A protein and the small-molecule ligand that binds it are described below.
Small molecule (SMILES): COc1ccc(C[C@H](NC(=O)[C@H](C)NC(=O)CN2CCOCC2)C(=O)N[C@@H](Cc2ccccc2)[C@@H](O)[C@H](C)CO)cc1

Binding-site contacts:
Ligand atom C38 contacts residue SER118 of chain 1.H at 3.7 Å.
Ligand atom C8 contacts residue THR1 of chain 1.N at 2.3 Å.
Ligand atom C12 contacts residue THR1 of chain 1.N at 2.5 Å.
Ligand atom C24 contacts residue THR21 of chain 1.N at 3.7 Å.
Ligand atom C5 contacts residue THR20 of chain 1.N at 3.2 Å.
Ligand atom C11 contacts residue SER168 of chain 1.N at 3.0 Å.
Ligand atom O37 contacts residue THR21 of chain 1.N at 3.7 Å.
Ligand atom C1 contacts residue ARG45 of chain 1.N at 3.2 Å.
Ligand atom C46 contacts residue THR94 of chain 1.N at 3.7 Å.
Ligand atom C4 contacts residue THR20 of chain 1.N at 3.2 Å.
Ligand atom N28 contacts residue THR22 of chain 1.N at 3.6 Å.
Ligand atom C7 contacts residue GLY47 of chain 1.N at 3.6 Å.
Ligand atom O49 contacts residue THR20 of chain 1.N at 3.5 Å.
Ligand atom N22 contacts residue GLY47 of chain 1.N at 2.7 Å (h-bond).
Ligand atom C24 contacts residue GLY47 of chain 1.N at 3.3 Å.
Ligand atom C9 contacts residue THR1 of chain 1.N at 1.4 Å.
Ligand atom C8 contacts residue GLY47 of chain 1.N at 3.6 Å.
Ligand atom N22 contacts residue THR1 of chain 1.N at 3.6 Å (h-bond).
Ligand atom C27 contacts residue THR21 of chain 1.N at 3.7 Å.
Ligand atom O39 contacts residue ALA49 of chain 1.N at 3.2 Å (h-bond).
Ligand atom C11 contacts residue ARG19 of chain 1.N at 2.9 Å.
Ligand atom C7 contacts residue THR1 of chain 1.N at 2.6 Å.
Ligand atom O49 contacts residue THR21 of chain 1.N at 2.9 Å (h-bond).
Ligand atom C23 contacts residue GLY47 of chain 1.N at 3.5 Å.
Ligand atom O21 contacts residue THR1 of chain 1.N at 2.3 Å (h-bond).
Ligand atom O13 contacts residue THR1 of chain 1.N at 3.2 Å (h-bond).
Ligand atom C1 contacts residue LYS33 of chain 1.N at 3.5 Å.
Ligand atom C42 contacts residue GLY47 of chain 1.N at 3.3 Å.
Ligand atom O21 contacts residue GLY47 of chain 1.N at 3.0 Å (h-bond).
Ligand atom C11 contacts residue THR1 of chain 1.N at 2.5 Å.
Ligand atom C12 contacts residue THR21 of chain 1.N at 3.4 Å.
Ligand atom C27 contacts residue THR22 of chain 1.N at 3.7 Å.
Ligand atom C32 contacts residue HIS116 of chain 1.H at 3.6 Å.
Ligand atom N25 contacts residue THR21 of chain 1.N at 2.9 Å (h-bond).
Ligand atom C3 contacts residue ARG45 of chain 1.N at 3.3 Å.
Ligand atom C10 contacts residue THR1 of chain 1.N at 1.5 Å.
Ligand atom C4 contacts residue ALA49 of chain 1.N at 3.4 Å (hydrophobic).
Ligand atom C11 contacts residue LYS33 of chain 1.N at 3.5 Å.
Ligand atom C10 contacts residue SER168 of chain 1.N at 3.7 Å.
Ligand atom C2 contacts residue ARG45 of chain 1.N at 3.3 Å.

Sequence of chain 1.H:
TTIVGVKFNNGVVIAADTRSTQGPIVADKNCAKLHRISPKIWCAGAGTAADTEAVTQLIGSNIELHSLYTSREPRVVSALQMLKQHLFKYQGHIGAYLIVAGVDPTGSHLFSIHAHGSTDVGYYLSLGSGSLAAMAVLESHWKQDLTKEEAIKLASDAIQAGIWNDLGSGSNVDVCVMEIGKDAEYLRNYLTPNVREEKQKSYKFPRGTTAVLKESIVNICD

Sequence of chain 1.N:
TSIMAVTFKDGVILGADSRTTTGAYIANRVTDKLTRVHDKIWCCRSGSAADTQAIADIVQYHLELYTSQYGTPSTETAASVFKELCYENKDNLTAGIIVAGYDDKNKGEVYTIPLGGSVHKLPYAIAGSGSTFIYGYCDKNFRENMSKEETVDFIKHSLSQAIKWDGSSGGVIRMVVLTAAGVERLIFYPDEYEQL